Sequence of chain 1.D:
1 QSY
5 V

Sequence of chain 1.B:
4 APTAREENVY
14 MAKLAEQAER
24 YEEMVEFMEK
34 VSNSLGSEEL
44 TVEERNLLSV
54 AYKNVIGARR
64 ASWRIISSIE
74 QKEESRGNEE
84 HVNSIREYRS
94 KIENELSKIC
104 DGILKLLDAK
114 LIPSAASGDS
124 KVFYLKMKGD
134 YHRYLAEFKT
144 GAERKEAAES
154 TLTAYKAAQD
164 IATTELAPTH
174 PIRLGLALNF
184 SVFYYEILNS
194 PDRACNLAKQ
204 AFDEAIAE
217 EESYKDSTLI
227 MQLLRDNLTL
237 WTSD

Binding-site contacts:
Ligand atom CAR contacts residue ILE226 of chain 1.B at 3.9 Å (hydrophobic).
Ligand atom OBA contacts residue ASP222 of chain 1.B at 3.1 Å (salt-bridge).
Ligand atom OAK contacts residue LYS129 of chain 1.B at 3.0 Å (salt-bridge).
Ligand atom CBJ contacts residue ASP222 of chain 1.B at 3.3 Å.
Ligand atom CAB contacts residue MET130 of chain 1.B at 4.0 Å (hydrophobic).
Ligand atom CAD contacts residue ASP222 of chain 1.B at 3.7 Å.
Ligand atom CAF contacts residue SER52 of chain 1.B at 4.2 Å.
Ligand atom CAB contacts residue PHE126 of chain 1.B at 3.6 Å (hydrophobic).
Ligand atom CAT contacts residue VAL53 of chain 1.B at 4.0 Å (hydrophobic).
Ligand atom OAJ contacts residue ASP222 of chain 1.B at 2.8 Å (salt-bridge).
Ligand atom CAC contacts residue VAL5 of chain 1.D at 3.9 Å (hydrophobic).
Ligand atom CBG contacts residue ASP222 of chain 1.B at 3.7 Å.
Ligand atom CBS contacts residue VAL5 of chain 1.D at 4.1 Å (hydrophobic).
Ligand atom OAW contacts residue LYS129 of chain 1.B at 3.2 Å (salt-bridge).
Ligand atom OAI contacts residue ASP222 of chain 1.B at 3.0 Å (salt-bridge).
Ligand atom CBQ contacts residue ASN49 of chain 1.B at 4.0 Å.
Ligand atom OAV contacts residue ASN49 of chain 1.B at 4.1 Å.
Ligand atom CAE contacts residue ASN49 of chain 1.B at 3.8 Å.
Ligand atom CAC contacts residue ILE226 of chain 1.B at 4.1 Å (hydrophobic).
Ligand atom CBI contacts residue ASP222 of chain 1.B at 4.0 Å.
Ligand atom CAR contacts residue PRO174 of chain 1.B at 3.8 Å (hydrophobic).
Ligand atom CAB contacts residue LYS129 of chain 1.B at 3.8 Å.
Ligand atom OAV contacts residue VAL53 of chain 1.B at 4.0 Å.
Ligand atom CAF contacts residue ASN49 of chain 1.B at 3.7 Å.
Ligand atom CAC contacts residue LEU225 of chain 1.B at 3.9 Å (hydrophobic).
Ligand atom CBL contacts residue ASN49 of chain 1.B at 3.4 Å.
Ligand atom OAK contacts residue VAL5 of chain 1.D at 2.9 Å (h-bond).
Ligand atom OAJ contacts residue PRO174 of chain 1.B at 4.1 Å.
Ligand atom OAY contacts residue ASN49 of chain 1.B at 3.9 Å.
Ligand atom CAU contacts residue LYS129 of chain 1.B at 4.2 Å.
Ligand atom CBN contacts residue ASP222 of chain 1.B at 3.9 Å.
Ligand atom CBS contacts residue LYS129 of chain 1.B at 4.0 Å.
Ligand atom CBQ contacts residue ASP222 of chain 1.B at 3.8 Å.
Ligand atom CBL contacts residue ASP222 of chain 1.B at 4.1 Å.
Ligand atom CAE contacts residue PHE126 of chain 1.B at 3.8 Å (hydrophobic).
Ligand atom CAS contacts residue LYS129 of chain 1.B at 4.0 Å.
Ligand atom CAM contacts residue SER52 of chain 1.B at 4.2 Å.
Ligand atom OBA contacts residue ASN49 of chain 1.B at 4.2 Å.
Ligand atom CAO contacts residue VAL5 of chain 1.D at 4.2 Å (hydrophobic).
Ligand atom CAU contacts residue PHE126 of chain 1.B at 3.6 Å (hydrophobic).

This protein binds this small molecule.
Small molecule (SMILES): COC[C@@H]1O[C@H](O[C@@H]2C3=C(C(C)C)CC[C@]3(C)/C=C3\[C@@H](CC[C@]3(O)COC)[C@@H](C)[C@H]2O)[C@H](O)[C@H]2O[C@H]3O[C@@]12OC3(C)CCOC=O